Binding-site contacts:
Ligand atom C5 contacts residue LEU102 of chain 1.B at 4.2 Å (hydrophobic).
Ligand atom F21 contacts residue SO41 of chain 1.K at 2.9 Å.
Ligand atom C6 contacts residue GLU134 of chain 9.B at 4.1 Å.
Ligand atom C2 contacts residue LEU102 of chain 1.B at 4.2 Å (hydrophobic).
Ligand atom C15 contacts residue LEU102 of chain 1.B at 3.8 Å (hydrophobic).
Ligand atom C4 contacts residue TYR98 of chain 1.B at 3.5 Å (hydrophobic).
Ligand atom C17 contacts residue LEU102 of chain 1.B at 3.6 Å (hydrophobic).
Ligand atom C2 contacts residue VAL135 of chain 9.B at 3.7 Å (hydrophobic).
Ligand atom C13 contacts residue HIS138 of chain 9.B at 3.4 Å.
Ligand atom O11 contacts residue LEU73 of chain 1.B at 3.2 Å.
Ligand atom C12 contacts residue ALA37 of chain 1.B at 3.7 Å (hydrophobic).
Ligand atom C1 contacts residue GLU134 of chain 9.B at 3.2 Å.
Ligand atom C4 contacts residue GLU134 of chain 9.B at 3.4 Å.
Ligand atom N16 contacts residue MET74 of chain 1.B at 3.6 Å.
Ligand atom C4 contacts residue LEU102 of chain 1.B at 3.5 Å (hydrophobic).
Ligand atom C2 contacts residue GLU134 of chain 9.B at 3.1 Å.
Ligand atom C19 contacts residue SO41 of chain 1.K at 3.1 Å.
Ligand atom C17 contacts residue MET74 of chain 1.B at 4.0 Å (hydrophobic).
Ligand atom C5 contacts residue GLU134 of chain 9.B at 3.9 Å.
Ligand atom C18 contacts residue LEU102 of chain 1.B at 3.9 Å (hydrophobic).
Ligand atom C2 contacts residue LEU131 of chain 9.B at 3.6 Å (hydrophobic).
Ligand atom C1 contacts residue LEU131 of chain 9.B at 3.7 Å (hydrophobic).
Ligand atom C3 contacts residue GLU134 of chain 9.B at 3.6 Å.
Ligand atom C7 contacts residue MET74 of chain 1.B at 3.6 Å (hydrophobic).
Ligand atom C15 contacts residue MET74 of chain 1.B at 3.6 Å (hydrophobic).
Ligand atom O8 contacts residue MET74 of chain 1.B at 3.4 Å (h-bond).
Ligand atom F20 contacts residue SO41 of chain 1.K at 2.5 Å.
Ligand atom C13 contacts residue GLU134 of chain 9.B at 4.1 Å.
Ligand atom N16 contacts residue LEU102 of chain 1.B at 3.6 Å.
Ligand atom F21 contacts residue ARG88 of chain 1.B at 3.3 Å.
Ligand atom C15 contacts residue ASN106 of chain 1.B at 4.1 Å.
Ligand atom C3 contacts residue VAL135 of chain 9.B at 3.8 Å (hydrophobic).
Ligand atom C12 contacts residue PHE70 of chain 1.B at 3.7 Å (hydrophobic).
Ligand atom C1 contacts residue TYR98 of chain 1.B at 3.6 Å (hydrophobic).
Ligand atom C13 contacts residue SO41 of chain 1.I at 3.9 Å.
Ligand atom N16 contacts residue ASN106 of chain 1.B at 3.4 Å (h-bond).
Ligand atom F21 contacts residue GLY9 of chain 1.B at 3.4 Å.
Ligand atom O11 contacts residue MET74 of chain 1.B at 3.0 Å (h-bond).
Ligand atom C1 contacts residue LEU102 of chain 1.B at 3.5 Å (hydrophobic).
Ligand atom F21 contacts residue PRO8 of chain 1.B at 3.7 Å.

Sequence of chain 9.B:
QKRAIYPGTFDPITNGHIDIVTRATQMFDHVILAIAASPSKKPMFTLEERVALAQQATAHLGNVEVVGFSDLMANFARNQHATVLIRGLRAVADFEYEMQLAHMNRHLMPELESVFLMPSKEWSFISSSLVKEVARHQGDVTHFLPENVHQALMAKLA

A small-molecule ligand and the protein it binds are described below.
Small molecule (SMILES): CC1(C)OC(=O)c2ccccc2[C@H]1n1cncc1C(F)F

Sequence of chain 1.B:
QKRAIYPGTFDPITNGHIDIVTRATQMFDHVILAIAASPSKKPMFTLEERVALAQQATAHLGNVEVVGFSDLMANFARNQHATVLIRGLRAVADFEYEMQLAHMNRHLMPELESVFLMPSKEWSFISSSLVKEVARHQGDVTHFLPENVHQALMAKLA